Binding-site contacts:
Ligand atom C2 contacts residue ASN23 of chain 1.E at 2.4 Å.
Ligand atom O7 contacts residue ASN23 of chain 1.E at 4.3 Å.
Ligand atom C5 contacts residue SER25 of chain 1.E at 4.0 Å.
Ligand atom C4 contacts residue ASN23 of chain 1.E at 4.2 Å.
Ligand atom C4 contacts residue GLN26 of chain 1.E at 4.4 Å.
Ligand atom C1 contacts residue SER25 of chain 1.E at 4.3 Å.
Ligand atom C8 contacts residue ASN23 of chain 1.E at 3.4 Å.
Ligand atom C1 contacts residue GLN26 of chain 1.E at 3.8 Å.
Ligand atom C1 contacts residue ASN23 of chain 1.E at 1.4 Å.
Ligand atom O5 contacts residue ASN23 of chain 1.E at 2.4 Å (h-bond).
Ligand atom O6 contacts residue GLN26 of chain 1.E at 2.8 Å (h-bond).
Ligand atom C6 contacts residue SER25 of chain 1.E at 4.0 Å.
Ligand atom O5 contacts residue SER25 of chain 1.E at 3.8 Å.
Ligand atom O5 contacts residue GLN26 of chain 1.E at 2.6 Å (h-bond).
Ligand atom C5 contacts residue ASN23 of chain 1.E at 3.6 Å.
Ligand atom C6 contacts residue GLN26 of chain 1.E at 3.1 Å.
Ligand atom N2 contacts residue ASN23 of chain 1.E at 2.9 Å (h-bond).
Ligand atom C3 contacts residue ASN23 of chain 1.E at 3.8 Å.
Ligand atom C5 contacts residue GLN26 of chain 1.E at 3.5 Å.
Ligand atom C7 contacts residue ASN23 of chain 1.E at 3.5 Å.

Sequence of chain 1.E:
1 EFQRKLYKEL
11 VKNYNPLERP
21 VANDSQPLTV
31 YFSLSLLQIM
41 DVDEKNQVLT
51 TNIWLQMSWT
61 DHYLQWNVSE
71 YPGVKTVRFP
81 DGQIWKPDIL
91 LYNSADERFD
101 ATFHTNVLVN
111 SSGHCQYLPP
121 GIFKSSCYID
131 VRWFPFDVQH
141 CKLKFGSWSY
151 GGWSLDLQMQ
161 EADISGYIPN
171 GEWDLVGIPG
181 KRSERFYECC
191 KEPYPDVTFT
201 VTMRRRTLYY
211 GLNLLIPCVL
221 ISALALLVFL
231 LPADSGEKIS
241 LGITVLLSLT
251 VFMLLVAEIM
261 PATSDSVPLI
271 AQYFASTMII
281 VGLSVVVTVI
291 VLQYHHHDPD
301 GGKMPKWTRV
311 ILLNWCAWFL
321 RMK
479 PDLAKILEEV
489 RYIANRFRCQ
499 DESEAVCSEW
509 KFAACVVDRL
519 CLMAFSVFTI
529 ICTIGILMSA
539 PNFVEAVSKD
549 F

This small molecule binds to this protein.
Small molecule (SMILES): CC(=O)N[C@H]1[C@H](O[C@H]2[C@H](O)[C@@H](NC(C)=O)CO[C@@H]2CO)O[C@H](CO)[C@@H](O)[C@@H]1O